Binding-site contacts:
Ligand atom C3 contacts residue GLY125 of chain 1.D at 3.6 Å.
Ligand atom C4 contacts residue GLY125 of chain 1.D at 3.8 Å.
Ligand atom C4 contacts residue MET122 of chain 1.D at 3.2 Å (hydrophobic).
Ligand atom C15 contacts residue VAL57 of chain 1.D at 3.5 Å (hydrophobic).
Ligand atom C5 contacts residue MET49 of chain 1.D at 3.8 Å (hydrophobic).
Ligand atom C16 contacts residue GLY50 of chain 1.D at 3.8 Å.
Ligand atom C29 contacts residue ASP186 of chain 1.D at 3.5 Å.
Ligand atom C13 contacts residue LEU175 of chain 1.D at 3.6 Å (hydrophobic).
Ligand atom C28 contacts residue VAL57 of chain 1.D at 3.7 Å (hydrophobic).
Ligand atom N25 contacts residue LEU175 of chain 1.D at 3.4 Å.
Ligand atom N27 contacts residue LEU175 of chain 1.D at 3.5 Å.
Ligand atom C4 contacts residue MET49 of chain 1.D at 3.3 Å (hydrophobic).
Ligand atom N24 contacts residue LEU175 of chain 1.D at 3.8 Å.
Ligand atom C17 contacts residue ALA172 of chain 1.D at 3.6 Å (hydrophobic).
Ligand atom C23 contacts residue MET122 of chain 1.D at 3.8 Å (hydrophobic).
Ligand atom C23 contacts residue ALA68 of chain 1.D at 3.4 Å (hydrophobic).
Ligand atom C13 contacts residue ALA172 of chain 1.D at 3.7 Å (hydrophobic).
Ligand atom C1 contacts residue PRO123 of chain 1.D at 3.7 Å (hydrophobic).
Ligand atom C3 contacts residue MET49 of chain 1.D at 3.4 Å (hydrophobic).
Ligand atom C30 contacts residue TYR119 of chain 1.D at 3.8 Å (hydrophobic).
Ligand atom C2 contacts residue MET122 of chain 1.D at 3.3 Å (hydrophobic).
Ligand atom O21 contacts residue MET122 of chain 1.D at 2.8 Å (h-bond).
Ligand atom C3 contacts residue MET122 of chain 1.D at 3.5 Å (hydrophobic).
Ligand atom O21 contacts residue ALA68 of chain 1.D at 3.6 Å.
Ligand atom N18 contacts residue ALA172 of chain 1.D at 3.1 Å (h-bond).
Ligand atom C23 contacts residue TYR119 of chain 1.D at 3.8 Å (hydrophobic).
Ligand atom C26 contacts residue LEU175 of chain 1.D at 3.2 Å (hydrophobic).
Ligand atom C7 contacts residue MET49 of chain 1.D at 3.8 Å (hydrophobic).
Ligand atom C22 contacts residue ALA68 of chain 1.D at 3.4 Å (hydrophobic).
Ligand atom C22 contacts residue LEU175 of chain 1.D at 3.5 Å (hydrophobic).
Ligand atom O21 contacts residue TYR121 of chain 1.D at 3.7 Å.
Ligand atom N24 contacts residue TYR119 of chain 1.D at 3.2 Å.
Ligand atom C2 contacts residue MET49 of chain 1.D at 3.8 Å (hydrophobic).
Ligand atom C23 contacts residue VAL120 of chain 1.D at 3.3 Å (hydrophobic).
Ligand atom C12 contacts residue SER126 of chain 1.D at 3.7 Å.
Ligand atom C7 contacts residue GLY125 of chain 1.D at 3.8 Å.
Ligand atom C1 contacts residue TYR121 of chain 1.D at 3.6 Å (hydrophobic).
Ligand atom C20 contacts residue ALA68 of chain 1.D at 3.6 Å (hydrophobic).
Ligand atom C2 contacts residue TYR121 of chain 1.D at 3.4 Å (hydrophobic).
Ligand atom C8 contacts residue GLY125 of chain 1.D at 3.6 Å.

Sequence of chain 1.D:
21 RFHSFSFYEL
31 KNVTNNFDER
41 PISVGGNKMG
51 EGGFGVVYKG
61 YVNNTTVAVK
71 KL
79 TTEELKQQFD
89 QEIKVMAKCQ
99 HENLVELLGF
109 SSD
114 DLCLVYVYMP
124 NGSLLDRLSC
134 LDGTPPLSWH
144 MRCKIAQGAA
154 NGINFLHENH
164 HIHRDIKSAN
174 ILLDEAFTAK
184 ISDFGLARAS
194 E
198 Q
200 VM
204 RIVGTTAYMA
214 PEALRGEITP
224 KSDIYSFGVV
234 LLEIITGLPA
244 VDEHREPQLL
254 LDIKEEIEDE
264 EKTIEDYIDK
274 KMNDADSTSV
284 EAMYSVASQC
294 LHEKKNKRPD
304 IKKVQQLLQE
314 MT

The small molecule below binds the protein below.
Small molecule (SMILES): NCC1CCN(c2cc3ncccc3cc2NC(=O)c2cnn3cccnc23)CC1